This protein binds this small molecule.
Small molecule (SMILES): Cc1nc(N)sc1-c1nccn1C

Binding-site contacts:
Ligand atom C5 contacts residue ASP279 of chain 1.A at 3.6 Å.
Ligand atom N contacts residue LEU259 of chain 1.A at 2.9 Å (h-bond).
Ligand atom C1 contacts residue ASP279 of chain 1.A at 4.1 Å.
Ligand atom C contacts residue PHE253 of chain 1.A at 3.8 Å (hydrophobic).
Ligand atom N contacts residue THR258 of chain 1.A at 3.8 Å.
Ligand atom C contacts residue LEU259 of chain 1.A at 3.8 Å (hydrophobic).
Ligand atom C1 contacts residue ALA257 of chain 1.A at 3.6 Å (hydrophobic).
Ligand atom C4 contacts residue ASP279 of chain 1.A at 3.3 Å.
Ligand atom C3 contacts residue ALA257 of chain 1.A at 4.5 Å (hydrophobic).
Ligand atom N1 contacts residue LEU259 of chain 1.A at 3.1 Å (h-bond).
Ligand atom C6 contacts residue ASP279 of chain 1.A at 3.4 Å.
Ligand atom N contacts residue ALA257 of chain 1.A at 3.9 Å.
Ligand atom C2 contacts residue THR258 of chain 1.A at 4.1 Å.
Ligand atom C contacts residue ASP279 of chain 1.A at 3.6 Å.
Ligand atom C7 contacts residue ASP276 of chain 1.A at 3.9 Å.
Ligand atom C contacts residue ACT1 of chain 1.F at 4.5 Å.
Ligand atom S contacts residue ASP276 of chain 1.A at 3.5 Å.
Ligand atom N contacts residue GLY275 of chain 1.A at 4.2 Å.
Ligand atom N1 contacts residue GLY275 of chain 1.A at 3.7 Å.
Ligand atom N1 contacts residue ASP276 of chain 1.A at 3.6 Å (salt-bridge).
Ligand atom C6 contacts residue ACT1 of chain 1.F at 3.9 Å.
Ligand atom C1 contacts residue LEU259 of chain 1.A at 4.0 Å (hydrophobic).
Ligand atom N contacts residue ASP276 of chain 1.A at 4.4 Å.
Ligand atom C1 contacts residue THR258 of chain 1.A at 4.5 Å.
Ligand atom N1 contacts residue THR258 of chain 1.A at 3.7 Å.
Ligand atom N2 contacts residue ACT1 of chain 1.F at 3.6 Å.
Ligand atom C3 contacts residue ASP279 of chain 1.A at 4.0 Å.
Ligand atom N2 contacts residue ASP279 of chain 1.A at 3.6 Å (salt-bridge).
Ligand atom C3 contacts residue ASP276 of chain 1.A at 4.5 Å.
Ligand atom C7 contacts residue ASP279 of chain 1.A at 3.7 Å.
Ligand atom C5 contacts residue ACT1 of chain 1.F at 3.5 Å.
Ligand atom C2 contacts residue GLY275 of chain 1.A at 4.0 Å.
Ligand atom C2 contacts residue ASP276 of chain 1.A at 3.8 Å.
Ligand atom C2 contacts residue LEU259 of chain 1.A at 3.4 Å (hydrophobic).
Ligand atom C7 contacts residue TYR163 of chain 1.A at 3.5 Å (hydrophobic).
Ligand atom C contacts residue ALA257 of chain 1.A at 3.3 Å (hydrophobic).
Ligand atom N3 contacts residue ASP279 of chain 1.A at 3.2 Å (salt-bridge).

Sequence of chain 1.A:
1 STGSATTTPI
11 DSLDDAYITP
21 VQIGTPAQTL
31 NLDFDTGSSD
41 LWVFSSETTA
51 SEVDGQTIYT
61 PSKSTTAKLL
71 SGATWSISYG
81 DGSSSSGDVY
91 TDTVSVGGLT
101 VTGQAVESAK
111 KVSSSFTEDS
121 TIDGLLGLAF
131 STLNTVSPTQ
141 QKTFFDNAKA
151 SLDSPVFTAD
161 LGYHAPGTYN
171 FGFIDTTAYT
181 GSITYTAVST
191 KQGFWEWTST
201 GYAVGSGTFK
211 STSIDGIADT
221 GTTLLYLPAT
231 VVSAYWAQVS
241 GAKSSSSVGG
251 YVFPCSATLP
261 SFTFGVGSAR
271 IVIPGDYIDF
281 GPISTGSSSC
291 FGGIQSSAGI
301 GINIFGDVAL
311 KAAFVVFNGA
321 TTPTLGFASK